This protein binds this small molecule.
Small molecule (SMILES): Nc1ncnc2c1ncn2[C@@H]1O[C@H](CO[P](=O)(O)O[P](=O)(O)NP(=O)(O)O)[C@@H](O)[C@H]1O

Binding-site contacts:
Ligand atom O5' contacts residue VAL44 of chain 1.A at 3.6 Å.
Ligand atom PB contacts residue MG1 of chain 1.F at 3.4 Å.
Ligand atom O4' contacts residue VAL44 of chain 1.A at 3.6 Å.
Ligand atom O2G contacts residue ASP170 of chain 1.A at 3.1 Å (salt-bridge).
Ligand atom C5' contacts residue ALA38 of chain 1.A at 3.6 Å (hydrophobic).
Ligand atom PB contacts residue SER156 of chain 1.A at 3.6 Å.
Ligand atom O2B contacts residue SER156 of chain 1.A at 3.3 Å (h-bond).
Ligand atom C2 contacts residue MET108 of chain 1.A at 3.4 Å (hydrophobic).
Ligand atom O3' contacts residue SER112 of chain 1.A at 3.1 Å (h-bond).
Ligand atom O2G contacts residue LYS59 of chain 1.A at 3.7 Å.
Ligand atom O2A contacts residue LYS59 of chain 1.A at 3.2 Å.
Ligand atom C6 contacts residue LEU159 of chain 1.A at 3.5 Å (hydrophobic).
Ligand atom O2A contacts residue VAL44 of chain 1.A at 3.6 Å.
Ligand atom N6 contacts residue MET105 of chain 1.A at 3.2 Å.
Ligand atom O2' contacts residue GLN115 of chain 1.A at 2.8 Å (h-bond).
Ligand atom O2G contacts residue MG1 of chain 1.F at 2.5 Å.
Ligand atom PA contacts residue MG1 of chain 1.F at 3.0 Å.
Ligand atom PA contacts residue LYS59 of chain 1.A at 3.6 Å.
Ligand atom O2' contacts residue SER112 of chain 1.A at 3.1 Å (h-bond).
Ligand atom O2A contacts residue GLY42 of chain 1.A at 3.1 Å (h-bond).
Ligand atom N6 contacts residue ALA57 of chain 1.A at 3.3 Å.
Ligand atom O5' contacts residue MG1 of chain 1.F at 3.3 Å.
Ligand atom C6 contacts residue ALA57 of chain 1.A at 3.5 Å (hydrophobic).
Ligand atom O1A contacts residue LYS59 of chain 1.A at 3.1 Å.
Ligand atom O1B contacts residue ASN157 of chain 1.A at 2.9 Å (h-bond).
Ligand atom O3A contacts residue MG1 of chain 1.F at 3.5 Å.
Ligand atom O1B contacts residue MG1 of chain 1.F at 2.3 Å.
Ligand atom O1B contacts residue SER156 of chain 1.A at 3.0 Å (h-bond).
Ligand atom N1 contacts residue MET108 of chain 1.A at 3.1 Å (h-bond).
Ligand atom O2G contacts residue ASN157 of chain 1.A at 2.9 Å (h-bond).
Ligand atom O3G contacts residue LYS59 of chain 1.A at 3.0 Å (salt-bridge).
Ligand atom N7 contacts residue MET105 of chain 1.A at 3.6 Å.
Ligand atom O1G contacts residue ASP152 of chain 1.A at 2.7 Å (salt-bridge).
Ligand atom C4 contacts residue LEU159 of chain 1.A at 3.6 Å (hydrophobic).
Ligand atom PG contacts residue ASP152 of chain 1.A at 3.6 Å.
Ligand atom N6 contacts residue GLU106 of chain 1.A at 3.2 Å (salt-bridge).
Ligand atom N6 contacts residue LEU159 of chain 1.A at 3.5 Å.
Ligand atom O1G contacts residue LYS154 of chain 1.A at 2.7 Å (salt-bridge).
Ligand atom O1A contacts residue MG1 of chain 1.F at 1.9 Å.
Ligand atom O1A contacts residue ASP170 of chain 1.A at 2.8 Å (salt-bridge).

Sequence of chain 1.A:
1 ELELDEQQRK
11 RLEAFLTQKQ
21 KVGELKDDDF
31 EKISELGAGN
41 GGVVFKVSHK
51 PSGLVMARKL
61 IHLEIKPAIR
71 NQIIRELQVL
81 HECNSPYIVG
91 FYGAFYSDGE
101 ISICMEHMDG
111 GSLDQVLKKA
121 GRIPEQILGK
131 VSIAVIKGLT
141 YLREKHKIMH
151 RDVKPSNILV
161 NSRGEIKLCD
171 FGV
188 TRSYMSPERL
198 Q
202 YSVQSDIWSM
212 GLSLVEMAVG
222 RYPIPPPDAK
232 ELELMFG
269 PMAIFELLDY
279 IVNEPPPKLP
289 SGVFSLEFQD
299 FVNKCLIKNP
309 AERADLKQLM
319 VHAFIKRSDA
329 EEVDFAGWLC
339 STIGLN